Sequence of chain 1.C:
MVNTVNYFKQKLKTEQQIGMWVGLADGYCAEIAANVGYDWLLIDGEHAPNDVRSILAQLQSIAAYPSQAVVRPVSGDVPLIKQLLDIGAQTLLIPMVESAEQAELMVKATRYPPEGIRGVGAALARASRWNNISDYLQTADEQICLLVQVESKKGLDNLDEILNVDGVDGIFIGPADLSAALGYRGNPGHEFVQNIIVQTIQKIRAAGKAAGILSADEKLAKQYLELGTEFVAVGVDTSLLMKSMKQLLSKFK

The protein below binds the small molecule below.
Small molecule (SMILES): O=C(O)C(=O)C[C@H](O)[C@H](O)CO

Binding-site contacts:
Ligand atom O5 contacts residue PHE172 of chain 1.C at 4.2 Å.
Ligand atom C6 contacts residue ASP177 of chain 1.C at 4.0 Å.
Ligand atom C4 contacts residue ARG72 of chain 1.C at 3.1 Å.
Ligand atom O6A contacts residue GLU151 of chain 1.C at 3.2 Å (salt-bridge).
Ligand atom O6A contacts residue ZN1 of chain 1.J at 2.3 Å.
Ligand atom O6A contacts residue ASP177 of chain 1.C at 3.0 Å (salt-bridge).
Ligand atom O5 contacts residue GLN149 of chain 1.C at 2.7 Å (h-bond).
Ligand atom O6B contacts residue GLY174 of chain 1.C at 3.3 Å.
Ligand atom C6 contacts residue PRO175 of chain 1.C at 4.0 Å (hydrophobic).
Ligand atom C5 contacts residue GLY174 of chain 1.C at 3.9 Å.
Ligand atom O3 contacts residue LEU124 of chain 1.B at 3.3 Å.
Ligand atom O6B contacts residue ASP177 of chain 1.C at 4.2 Å.
Ligand atom C5 contacts residue ARG72 of chain 1.C at 3.4 Å.
Ligand atom C1 contacts residue LEU214 of chain 1.C at 3.7 Å (hydrophobic).
Ligand atom O6B contacts residue ALA176 of chain 1.C at 3.1 Å (h-bond).
Ligand atom C5 contacts residue ZN1 of chain 1.J at 2.6 Å.
Ligand atom O5 contacts residue ARG72 of chain 1.C at 2.8 Å (salt-bridge).
Ligand atom C1 contacts residue VAL236 of chain 1.C at 4.2 Å (hydrophobic).
Ligand atom O6B contacts residue PRO175 of chain 1.C at 3.3 Å (h-bond).
Ligand atom C5 contacts residue GLU151 of chain 1.C at 3.8 Å.
Ligand atom O5 contacts residue ZN1 of chain 1.J at 2.2 Å.
Ligand atom O3 contacts residue GLY121 of chain 1.B at 4.0 Å.
Ligand atom C3 contacts residue ARG72 of chain 1.C at 4.0 Å.
Ligand atom O6B contacts residue ZN1 of chain 1.J at 4.1 Å.
Ligand atom C4 contacts residue ZN1 of chain 1.J at 3.5 Å.
Ligand atom O6A contacts residue PRO175 of chain 1.C at 4.2 Å.
Ligand atom O2 contacts residue LEU214 of chain 1.C at 3.6 Å.
Ligand atom C2 contacts residue LEU214 of chain 1.C at 4.2 Å (hydrophobic).
Ligand atom O1B contacts residue LEU214 of chain 1.C at 3.8 Å.
Ligand atom C5 contacts residue GLN149 of chain 1.C at 3.9 Å.
Ligand atom O5 contacts residue GLY174 of chain 1.C at 3.7 Å.
Ligand atom C6 contacts residue ALA176 of chain 1.C at 3.7 Å (hydrophobic).
Ligand atom C6 contacts residue GLY174 of chain 1.C at 3.4 Å.
Ligand atom O5 contacts residue GLU151 of chain 1.C at 3.1 Å (salt-bridge).
Ligand atom C6 contacts residue ZN1 of chain 1.J at 2.9 Å.
Ligand atom O3 contacts residue ARG72 of chain 1.C at 3.5 Å (salt-bridge).
Ligand atom C6 contacts residue GLU151 of chain 1.C at 3.9 Å.
Ligand atom O6A contacts residue ALA176 of chain 1.C at 3.6 Å.
Ligand atom O6A contacts residue GLY174 of chain 1.C at 3.5 Å.
Ligand atom O6A contacts residue VAL120 of chain 1.B at 4.1 Å.

Sequence of chain 1.B:
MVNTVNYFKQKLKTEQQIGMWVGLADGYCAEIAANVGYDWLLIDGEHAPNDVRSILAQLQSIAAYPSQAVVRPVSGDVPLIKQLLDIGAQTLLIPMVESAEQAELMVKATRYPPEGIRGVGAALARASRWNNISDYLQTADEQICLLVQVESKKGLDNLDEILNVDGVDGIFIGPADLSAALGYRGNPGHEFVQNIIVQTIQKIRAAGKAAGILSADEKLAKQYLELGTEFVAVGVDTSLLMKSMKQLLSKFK